Sequence of chain 2.A:
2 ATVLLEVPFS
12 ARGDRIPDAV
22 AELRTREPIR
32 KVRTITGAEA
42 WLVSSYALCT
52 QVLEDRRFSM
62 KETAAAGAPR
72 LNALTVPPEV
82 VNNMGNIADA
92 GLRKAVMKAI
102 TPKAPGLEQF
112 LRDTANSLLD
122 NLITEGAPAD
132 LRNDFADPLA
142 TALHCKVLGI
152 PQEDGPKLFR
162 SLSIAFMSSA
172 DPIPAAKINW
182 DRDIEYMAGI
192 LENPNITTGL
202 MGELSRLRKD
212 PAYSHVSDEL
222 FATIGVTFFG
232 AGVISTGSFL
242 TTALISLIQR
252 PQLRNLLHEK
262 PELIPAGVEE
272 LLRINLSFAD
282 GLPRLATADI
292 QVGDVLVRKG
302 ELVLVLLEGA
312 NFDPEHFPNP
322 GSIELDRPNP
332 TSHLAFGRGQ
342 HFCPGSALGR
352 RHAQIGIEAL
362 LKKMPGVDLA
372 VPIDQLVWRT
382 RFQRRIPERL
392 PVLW

A small-molecule ligand and the protein it binds are described below.
Small molecule (SMILES): O=C1N[C@@H](Cc2c[nH]c3ccccc23)C(=O)N[C@H]1Cc1ccc(O)cc1

Binding-site contacts:
Ligand atom OB contacts residue ASN84 of chain 2.A at 3.1 Å (h-bond).
Ligand atom CAA contacts residue VAL82 of chain 2.A at 3.1 Å (hydrophobic).
Ligand atom CD4 contacts residue VAL77 of chain 2.A at 3.9 Å (hydrophobic).
Ligand atom CH2 contacts residue PHE167 of chain 2.A at 3.1 Å (hydrophobic).
Ligand atom NA contacts residue VAL81 of chain 2.A at 3.9 Å.
Ligand atom OHB contacts residue ALA166 of chain 2.A at 3.5 Å.
Ligand atom CB contacts residue ASN84 of chain 2.A at 3.9 Å.
Ligand atom CAA contacts residue VAL81 of chain 2.A at 3.7 Å (hydrophobic).
Ligand atom CD3 contacts residue THR228 of chain 2.A at 3.5 Å.
Ligand atom OB contacts residue HEM1 of chain 2.B at 3.4 Å.
Ligand atom OA contacts residue GOL1 of chain 2.J at 4.0 Å.
Ligand atom CE4 contacts residue PHE167 of chain 2.A at 3.7 Å (hydrophobic).
Ligand atom CD1 contacts residue HEM1 of chain 2.B at 3.5 Å.
Ligand atom CBA contacts residue VAL82 of chain 2.A at 3.8 Å (hydrophobic).
Ligand atom CBA contacts residue GOL1 of chain 2.J at 3.4 Å.
Ligand atom CZB contacts residue VAL77 of chain 2.A at 3.7 Å (hydrophobic).
Ligand atom OA contacts residue VAL82 of chain 2.A at 3.3 Å.
Ligand atom CE3 contacts residue PHE167 of chain 2.A at 3.8 Å (hydrophobic).
Ligand atom OHB contacts residue VAL77 of chain 2.A at 3.9 Å.
Ligand atom NA contacts residue ASN84 of chain 2.A at 4.0 Å.
Ligand atom CD4 contacts residue PHE167 of chain 2.A at 3.6 Å (hydrophobic).
Ligand atom CZ2 contacts residue ARG385 of chain 2.A at 3.9 Å.
Ligand atom OA contacts residue VAL81 of chain 2.A at 3.9 Å.
Ligand atom CH2 contacts residue GLN384 of chain 2.A at 3.4 Å.
Ligand atom CD3 contacts residue PHE167 of chain 2.A at 3.8 Å (hydrophobic).
Ligand atom CA contacts residue VAL82 of chain 2.A at 3.7 Å (hydrophobic).
Ligand atom OHB contacts residue TRP181 of chain 2.A at 3.9 Å.
Ligand atom CZ3 contacts residue PHE167 of chain 2.A at 3.5 Å (hydrophobic).
Ligand atom OA contacts residue VAL77 of chain 2.A at 3.8 Å.
Ligand atom CZ3 contacts residue GLN384 of chain 2.A at 3.0 Å.
Ligand atom CE4 contacts residue VAL77 of chain 2.A at 3.4 Å (hydrophobic).
Ligand atom NE1 contacts residue HEM1 of chain 2.B at 3.7 Å.
Ligand atom CE2 contacts residue GLN384 of chain 2.A at 4.0 Å.
Ligand atom NA contacts residue VAL82 of chain 2.A at 3.6 Å.
Ligand atom CA contacts residue VAL81 of chain 2.A at 3.6 Å (hydrophobic).
Ligand atom CE3 contacts residue THR228 of chain 2.A at 3.8 Å.
Ligand atom NB contacts residue VAL81 of chain 2.A at 3.8 Å.
Ligand atom CGB contacts residue PHE167 of chain 2.A at 3.9 Å (hydrophobic).
Ligand atom CE4 contacts residue THR76 of chain 2.A at 4.1 Å.
Ligand atom CZB contacts residue PHE167 of chain 2.A at 3.8 Å (hydrophobic).